Binding-site contacts:
Ligand atom C2 contacts residue TYR101 of chain 1.A at 3.6 Å (hydrophobic).
Ligand atom C5 contacts residue ASP56 of chain 1.A at 3.9 Å.
Ligand atom N7 contacts residue TYR101 of chain 1.A at 4.2 Å.
Ligand atom C2 contacts residue TRP78 of chain 1.A at 4.4 Å (hydrophobic).
Ligand atom C5 contacts residue TRP78 of chain 1.A at 3.8 Å (hydrophobic).
Ligand atom C2 contacts residue VAL74 of chain 1.A at 4.0 Å (hydrophobic).
Ligand atom C3 contacts residue ILE75 of chain 1.A at 4.3 Å (hydrophobic).
Ligand atom C6 contacts residue TYR45 of chain 1.A at 4.1 Å (hydrophobic).
Ligand atom C3 contacts residue TYR101 of chain 1.A at 3.8 Å (hydrophobic).
Ligand atom C4 contacts residue TRP78 of chain 1.A at 3.4 Å (hydrophobic).
Ligand atom N7 contacts residue VAL74 of chain 1.A at 3.9 Å.
Ligand atom O1 contacts residue VAL74 of chain 1.A at 3.3 Å.
Ligand atom C3 contacts residue TRP78 of chain 1.A at 3.7 Å (hydrophobic).
Ligand atom C4 contacts residue PHE118 of chain 1.A at 3.9 Å (hydrophobic).
Ligand atom C6 contacts residue PHE65 of chain 1.A at 3.7 Å (hydrophobic).
Ligand atom N7 contacts residue PHE65 of chain 1.A at 4.0 Å.
Ligand atom O1 contacts residue TYR101 of chain 1.A at 3.6 Å.
Ligand atom C5 contacts residue TYR45 of chain 1.A at 3.3 Å (hydrophobic).
Ligand atom C4 contacts residue TYR101 of chain 1.A at 4.5 Å (hydrophobic).
Ligand atom O1 contacts residue ILE75 of chain 1.A at 2.9 Å (h-bond).
Ligand atom C2 contacts residue ILE75 of chain 1.A at 4.0 Å (hydrophobic).
Ligand atom C4 contacts residue TYR45 of chain 1.A at 4.0 Å (hydrophobic).
Ligand atom C6 contacts residue TRP78 of chain 1.A at 4.4 Å (hydrophobic).
Ligand atom C3 contacts residue PHE118 of chain 1.A at 4.2 Å (hydrophobic).

Sequence of chain 1.A:
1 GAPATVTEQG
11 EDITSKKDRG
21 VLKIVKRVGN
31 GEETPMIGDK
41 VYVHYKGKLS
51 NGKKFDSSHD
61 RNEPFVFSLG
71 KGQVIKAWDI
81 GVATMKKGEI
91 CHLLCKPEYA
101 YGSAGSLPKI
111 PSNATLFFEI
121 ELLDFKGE

This protein binds this small molecule.
Small molecule (SMILES): O=c1cccc[nH]1